Binding-site contacts:
Ligand atom C8 contacts residue LEU173 of chain 1.A at 3.8 Å (hydrophobic).
Ligand atom C4 contacts residue ASN81 of chain 2.A at 3.8 Å.
Ligand atom C42 contacts residue SER137 of chain 2.A at 3.3 Å.
Ligand atom C21 contacts residue HIS63 of chain 2.A at 3.7 Å.
Ligand atom C3 contacts residue GLN115 of chain 2.A at 3.5 Å.
Ligand atom C2 contacts residue GLN115 of chain 2.A at 3.9 Å.
Ligand atom C43 contacts residue SER137 of chain 2.A at 3.6 Å.
Ligand atom C3 contacts residue HIS63 of chain 2.A at 3.7 Å.
Ligand atom C42 contacts residue ASN81 of chain 2.A at 3.1 Å.
Ligand atom O11 contacts residue MG1 of chain 2.C at 2.0 Å.
Ligand atom O10 contacts residue ARG103 of chain 2.A at 3.3 Å.
Ligand atom C8 contacts residue MET176 of chain 1.A at 3.4 Å (hydrophobic).
Ligand atom C10 contacts residue PRO104 of chain 2.A at 3.8 Å (hydrophobic).
Ligand atom C43 contacts residue ASN81 of chain 2.A at 3.3 Å.
Ligand atom C9 contacts residue MET176 of chain 1.A at 3.2 Å (hydrophobic).
Ligand atom O12 contacts residue HIS99 of chain 2.A at 3.0 Å (h-bond).
Ligand atom C42 contacts residue ILE133 of chain 2.A at 3.7 Å (hydrophobic).
Ligand atom O21 contacts residue GLN115 of chain 2.A at 3.2 Å (h-bond).
Ligand atom C41 contacts residue SER137 of chain 2.A at 3.8 Å.
Ligand atom C1B contacts residue MG1 of chain 2.C at 3.4 Å.
Ligand atom C5 contacts residue GLN115 of chain 2.A at 3.5 Å.
Ligand atom C4 contacts residue GLN115 of chain 2.A at 3.3 Å.
Ligand atom C43 contacts residue PHE85 of chain 2.A at 3.5 Å (hydrophobic).
Ligand atom O3 contacts residue GLN115 of chain 2.A at 3.2 Å (h-bond).
Ligand atom O1 contacts residue VAL112 of chain 2.A at 3.5 Å.
Ligand atom O12 contacts residue MG1 of chain 2.C at 1.9 Å.
Ligand atom O21 contacts residue HIS63 of chain 2.A at 3.1 Å (h-bond).
Ligand atom O1C contacts residue PHE85 of chain 2.A at 3.4 Å.
Ligand atom C12 contacts residue MG1 of chain 2.C at 2.9 Å.
Ligand atom C61 contacts residue PRO104 of chain 2.A at 3.8 Å (hydrophobic).
Ligand atom C11 contacts residue MG1 of chain 2.C at 2.9 Å.
Ligand atom O21 contacts residue SER66 of chain 2.A at 3.3 Å.
Ligand atom C1A contacts residue PRO104 of chain 2.A at 3.7 Å (hydrophobic).
Ligand atom C21 contacts residue GLN115 of chain 2.A at 3.7 Å.
Ligand atom O6 contacts residue PRO104 of chain 2.A at 3.2 Å.
Ligand atom N4 contacts residue ASN81 of chain 2.A at 2.7 Å (h-bond).
Ligand atom O6 contacts residue VAL112 of chain 2.A at 3.2 Å.
Ligand atom O3 contacts residue HIS63 of chain 2.A at 2.8 Å (h-bond).
Ligand atom C9 contacts residue LEU173 of chain 1.A at 3.7 Å (hydrophobic).
Ligand atom O3 contacts residue ASN81 of chain 2.A at 2.9 Å (h-bond).

A small-molecule ligand and the protein it binds are described below.
Small molecule (SMILES): CN(C)C1C(O)=C(C(N)=O)C(=O)[C@@]2(O)C(O)=C3C(=O)c4c(O)cccc4[C@@](C)(O)[C@H]3C[C@@H]12

Sequence of chain 1.A:
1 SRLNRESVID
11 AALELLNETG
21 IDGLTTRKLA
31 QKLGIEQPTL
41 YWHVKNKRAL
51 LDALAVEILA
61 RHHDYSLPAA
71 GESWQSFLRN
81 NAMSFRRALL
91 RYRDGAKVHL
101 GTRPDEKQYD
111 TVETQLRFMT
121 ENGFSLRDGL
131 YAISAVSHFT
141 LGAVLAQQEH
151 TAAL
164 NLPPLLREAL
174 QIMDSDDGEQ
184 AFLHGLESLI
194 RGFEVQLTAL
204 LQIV

Sequence of chain 2.A:
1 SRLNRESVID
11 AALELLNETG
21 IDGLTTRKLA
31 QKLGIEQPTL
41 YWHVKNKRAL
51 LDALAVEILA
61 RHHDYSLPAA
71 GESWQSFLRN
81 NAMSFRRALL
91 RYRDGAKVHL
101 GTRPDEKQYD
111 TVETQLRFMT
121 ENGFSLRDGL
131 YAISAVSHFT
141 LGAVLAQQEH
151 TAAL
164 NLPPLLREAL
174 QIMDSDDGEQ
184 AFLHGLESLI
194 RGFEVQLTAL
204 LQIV